This small molecule binds to this protein.
Small molecule (SMILES): O=c1ccn([C@@H]2O[C@H](CO[P](=O)(O)O[P](=O)(O)O[C@H]3O[C@H](CO)[C@H](O)[C@H](O)[C@H]3O)[C@@H](O)[C@H]2O)c(=O)[nH]1

Sequence of chain 1.A:
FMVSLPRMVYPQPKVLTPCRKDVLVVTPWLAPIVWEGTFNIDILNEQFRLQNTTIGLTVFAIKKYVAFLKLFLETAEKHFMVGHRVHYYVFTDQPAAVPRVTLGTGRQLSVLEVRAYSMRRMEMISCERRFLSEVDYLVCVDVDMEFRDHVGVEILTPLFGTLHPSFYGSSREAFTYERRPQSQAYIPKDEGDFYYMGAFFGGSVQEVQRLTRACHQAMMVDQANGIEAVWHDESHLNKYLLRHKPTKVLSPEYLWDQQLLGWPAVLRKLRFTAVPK

Binding-site contacts:
Ligand atom O2D contacts residue PHE64 of chain 1.A at 2.6 Å (h-bond).
Ligand atom O4' contacts residue HIS244 of chain 1.A at 2.9 Å (h-bond).
Ligand atom O2A contacts residue LYS289 of chain 1.A at 3.1 Å (salt-bridge).
Ligand atom O3D contacts residue ASP156 of chain 1.A at 2.8 Å (salt-bridge).
Ligand atom O3' contacts residue TRP243 of chain 1.A at 2.9 Å (h-bond).
Ligand atom C4' contacts residue TRP243 of chain 1.A at 3.6 Å (hydrophobic).
Ligand atom O2A contacts residue MN1 of chain 1.B at 2.1 Å.
Ligand atom O3' contacts residue ASP245 of chain 1.A at 2.6 Å (salt-bridge).
Ligand atom O2B contacts residue MN1 of chain 1.B at 2.7 Å.
Ligand atom O2A contacts residue ASP154 of chain 1.A at 3.2 Å (salt-bridge).
Ligand atom O2' contacts residue GLU246 of chain 1.A at 2.9 Å (salt-bridge).
Ligand atom C4' contacts residue HIS244 of chain 1.A at 3.6 Å.
Ligand atom O2B contacts residue ASP154 of chain 1.A at 2.3 Å (salt-bridge).
Ligand atom O2 contacts residue TYR69 of chain 1.A at 3.6 Å.
Ligand atom C6' contacts residue HIS244 of chain 1.A at 3.6 Å.
Ligand atom O2D contacts residue VAL155 of chain 1.A at 3.5 Å.
Ligand atom O4 contacts residue TYR69 of chain 1.A at 3.5 Å.
Ligand atom C5D contacts residue ASP154 of chain 1.A at 3.5 Å.
Ligand atom O3' contacts residue GLU246 of chain 1.A at 2.9 Å (salt-bridge).
Ligand atom C2D contacts residue PHE64 of chain 1.A at 3.4 Å (hydrophobic).
Ligand atom PB contacts residue MN1 of chain 1.B at 3.6 Å.
Ligand atom O3D contacts residue VAL155 of chain 1.A at 3.1 Å (h-bond).
Ligand atom O2 contacts residue ILE66 of chain 1.A at 2.9 Å (h-bond).
Ligand atom C4D contacts residue ASP154 of chain 1.A at 3.6 Å.
Ligand atom O2 contacts residue PHE64 of chain 1.A at 3.4 Å (h-bond).
Ligand atom C5 contacts residue TYR69 of chain 1.A at 3.6 Å (hydrophobic).
Ligand atom N3 contacts residue ILE66 of chain 1.A at 2.8 Å (h-bond).
Ligand atom PA contacts residue MN1 of chain 1.B at 3.4 Å.
Ligand atom PA contacts residue LYS289 of chain 1.A at 3.3 Å.
Ligand atom O3D contacts residue ASP154 of chain 1.A at 3.2 Å.
Ligand atom O2' contacts residue GLY210 of chain 1.A at 3.6 Å.
Ligand atom C2' contacts residue GLU246 of chain 1.A at 3.5 Å.
Ligand atom O4' contacts residue TRP243 of chain 1.A at 2.6 Å (h-bond).
Ligand atom O1A contacts residue LYS289 of chain 1.A at 2.8 Å (salt-bridge).
Ligand atom O1B contacts residue DA81 of chain 1.D at 3.5 Å.
Ligand atom C4 contacts residue TYR69 of chain 1.A at 3.3 Å (hydrophobic).
Ligand atom C2 contacts residue TYR69 of chain 1.A at 3.6 Å (hydrophobic).
Ligand atom O1A contacts residue TYR69 of chain 1.A at 3.0 Å (h-bond).
Ligand atom O2A contacts residue ASP156 of chain 1.A at 3.1 Å (salt-bridge).
Ligand atom N3 contacts residue TYR69 of chain 1.A at 3.3 Å.